Binding-site contacts:
Ligand atom C19 contacts residue FHS1 of chain 1.C at 0.2 Å.
Ligand atom C05 contacts residue FHS1 of chain 1.C at 0.1 Å.
Ligand atom C13 contacts residue FHS1 of chain 1.C at 0.1 Å.
Ligand atom C1 contacts residue FHS1 of chain 1.C at 0.1 Å.
Ligand atom C27 contacts residue FHS1 of chain 1.C at 0.0 Å.
Ligand atom C39 contacts residue FHS1 of chain 1.C at 0.1 Å.
Ligand atom C30 contacts residue FHS1 of chain 1.C at 0.1 Å.
Ligand atom C38 contacts residue FHS1 of chain 1.C at 0.1 Å.
Ligand atom N03 contacts residue FHS1 of chain 1.C at 0.1 Å (h-bond).
Ligand atom N15 contacts residue FHS1 of chain 1.C at 0.1 Å (h-bond).
Ligand atom O37 contacts residue FHS1 of chain 1.C at 0.0 Å (h-bond).
Ligand atom C04 contacts residue FHS1 of chain 1.C at 0.1 Å.
Ligand atom O20 contacts residue FHS1 of chain 1.C at 1.2 Å.
Ligand atom C16 contacts residue FHS1 of chain 1.C at 0.2 Å.
Ligand atom O21 contacts residue FHS1 of chain 1.C at 0.1 Å (h-bond).
Ligand atom N10 contacts residue FHS1 of chain 1.C at 0.1 Å (h-bond).
Ligand atom C2 contacts residue FHS1 of chain 1.C at 0.1 Å.
Ligand atom C11 contacts residue FHS1 of chain 1.C at 0.1 Å.
Ligand atom O18 contacts residue FHS1 of chain 1.C at 0.2 Å (h-bond).
Ligand atom C06 contacts residue FHS1 of chain 1.C at 0.1 Å.
Ligand atom O22 contacts residue FHS1 of chain 1.C at 0.1 Å (h-bond).
Ligand atom C25 contacts residue FHS1 of chain 1.C at 0.1 Å.
Ligand atom O01 contacts residue FHS1 of chain 1.C at 0.2 Å (h-bond).
Ligand atom C02 contacts residue FHS1 of chain 1.C at 0.1 Å.
Ligand atom C07 contacts residue FHS1 of chain 1.C at 0.1 Å.
Ligand atom N28 contacts residue FHS1 of chain 1.C at 0.0 Å (h-bond).
Ligand atom C26 contacts residue FHS1 of chain 1.C at 0.0 Å.
Ligand atom C24 contacts residue FHS1 of chain 1.C at 0.1 Å.
Ligand atom C12 contacts residue FHS1 of chain 1.C at 0.1 Å.
Ligand atom C23 contacts residue FHS1 of chain 1.C at 0.0 Å.
Ligand atom C17 contacts residue FHS1 of chain 1.C at 0.1 Å.
Ligand atom C29 contacts residue FHS1 of chain 1.C at 0.0 Å.
Ligand atom C4 contacts residue FHS1 of chain 1.C at 0.1 Å.
Ligand atom C5 contacts residue FHS1 of chain 1.C at 0.1 Å.
Ligand atom C09 contacts residue FHS1 of chain 1.C at 0.1 Å.
Ligand atom C40 contacts residue FHS1 of chain 1.C at 0.1 Å.
Ligand atom C14 contacts residue FHS1 of chain 1.C at 0.1 Å.
Ligand atom C3 contacts residue FHS1 of chain 1.C at 0.1 Å.
Ligand atom C6 contacts residue FHS1 of chain 1.C at 0.1 Å.
Ligand atom C08 contacts residue FHS1 of chain 1.C at 0.0 Å.

The protein below binds the small molecule below.
Small molecule (SMILES): CC(C)C[C@H](NC(=O)OC1CC2(CCN(C(=O)Cc3ccccc3)CC2)C1)C(=O)N[C@@H](C[C@@H]1CCNC1=O)[C@@H](O)S(=O)(=O)O

Sequence of chain 1.A:
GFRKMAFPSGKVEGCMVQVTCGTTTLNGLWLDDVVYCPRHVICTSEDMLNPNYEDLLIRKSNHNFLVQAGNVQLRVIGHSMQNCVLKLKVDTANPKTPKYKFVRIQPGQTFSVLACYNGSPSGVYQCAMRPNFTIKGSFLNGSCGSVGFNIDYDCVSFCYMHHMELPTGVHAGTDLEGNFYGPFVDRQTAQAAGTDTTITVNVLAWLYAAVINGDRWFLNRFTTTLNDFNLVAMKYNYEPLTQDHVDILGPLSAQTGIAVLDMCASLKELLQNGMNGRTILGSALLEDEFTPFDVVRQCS